This small molecule binds to this protein.
Small molecule (SMILES): C[C@H](C[C@@H](C[C@H](C[C@@H](C[C@@H](CCN1CCCC1=O)N1CCCC1=O)N1CCCC1=O)N1CCCC1=O)N1CCCC1=O)N1CCCC1=O

Binding-site contacts:
Ligand atom C32 contacts residue PHE66 of chain 6.A at 4.0 Å (hydrophobic).
Ligand atom C01 contacts residue PHE66 of chain 6.A at 4.4 Å (hydrophobic).
Ligand atom C02 contacts residue PHE66 of chain 6.A at 3.9 Å (hydrophobic).
Ligand atom C24 contacts residue ARG83 of chain 6.A at 4.1 Å.
Ligand atom C23 contacts residue ILE79 of chain 6.A at 4.4 Å (hydrophobic).
Ligand atom N04 contacts residue MET32 of chain 6.A at 4.4 Å.
Ligand atom C24 contacts residue GLY82 of chain 6.A at 4.2 Å.
Ligand atom C12 contacts residue MET32 of chain 6.A at 4.0 Å (hydrophobic).
Ligand atom C22 contacts residue GLY82 of chain 6.A at 4.2 Å.
Ligand atom C25 contacts residue GLY82 of chain 6.A at 3.2 Å.
Ligand atom C24 contacts residue GLU81 of chain 6.A at 4.5 Å.
Ligand atom C32 contacts residue MET67 of chain 6.A at 4.3 Å (hydrophobic).
Ligand atom C22 contacts residue PHE66 of chain 6.A at 3.7 Å (hydrophobic).
Ligand atom C03 contacts residue MET32 of chain 6.A at 4.3 Å (hydrophobic).
Ligand atom O04 contacts residue ASN30 of chain 6.A at 4.5 Å.
Ligand atom C33 contacts residue MET67 of chain 6.A at 4.2 Å (hydrophobic).
Ligand atom C24 contacts residue ILE79 of chain 6.A at 4.3 Å (hydrophobic).
Ligand atom C02 contacts residue MET32 of chain 6.A at 4.4 Å (hydrophobic).
Ligand atom C22 contacts residue LEU36 of chain 6.A at 3.7 Å (hydrophobic).
Ligand atom C25 contacts residue LEU36 of chain 6.A at 4.3 Å (hydrophobic).
Ligand atom C02 contacts residue ILE79 of chain 6.A at 4.0 Å (hydrophobic).
Ligand atom C26 contacts residue MET32 of chain 6.A at 3.5 Å (hydrophobic).
Ligand atom O04 contacts residue PHE66 of chain 6.A at 4.4 Å.
Ligand atom C04 contacts residue MET32 of chain 6.A at 3.6 Å (hydrophobic).
Ligand atom C04 contacts residue PHE66 of chain 6.A at 3.8 Å (hydrophobic).
Ligand atom C30 contacts residue PHE66 of chain 6.A at 4.0 Å (hydrophobic).
Ligand atom C01 contacts residue MET32 of chain 6.A at 4.0 Å (hydrophobic).
Ligand atom C31 contacts residue ILE33 of chain 6.A at 4.5 Å (hydrophobic).
Ligand atom C31 contacts residue PHE66 of chain 6.A at 4.0 Å (hydrophobic).
Ligand atom N03 contacts residue PHE66 of chain 6.A at 4.1 Å.
Ligand atom C33 contacts residue PHE66 of chain 6.A at 3.5 Å (hydrophobic).
Ligand atom N05 contacts residue PHE66 of chain 6.A at 3.8 Å.
Ligand atom O02 contacts residue ILE79 of chain 6.A at 4.1 Å.
Ligand atom O04 contacts residue MET32 of chain 6.A at 3.3 Å.
Ligand atom C05 contacts residue PHE66 of chain 6.A at 4.4 Å (hydrophobic).
Ligand atom C30 contacts residue MET32 of chain 6.A at 4.2 Å (hydrophobic).
Ligand atom O04 contacts residue ILE33 of chain 6.A at 4.4 Å.

Sequence of chain 6.A:
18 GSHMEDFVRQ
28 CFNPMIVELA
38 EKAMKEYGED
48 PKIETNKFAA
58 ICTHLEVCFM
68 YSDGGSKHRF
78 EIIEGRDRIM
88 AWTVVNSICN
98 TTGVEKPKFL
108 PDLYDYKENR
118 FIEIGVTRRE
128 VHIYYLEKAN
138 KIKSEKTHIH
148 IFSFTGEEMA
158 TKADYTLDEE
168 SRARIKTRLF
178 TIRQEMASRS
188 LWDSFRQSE